The protein below binds the small molecule below.
Small molecule (SMILES): CC(C)CCC[C@@H](C)[C@H]1CC[C@H]2[C@@H]3CC=C4C[C@@H](O)CC[C@]4(C)[C@H]3CC[C@]12C

Binding-site contacts:
Ligand atom O1 contacts residue CYS364 of chain 1.A at 3.7 Å.
Ligand atom C24 contacts residue LEU196 of chain 1.A at 4.5 Å (hydrophobic).
Ligand atom C23 contacts residue LEU196 of chain 1.A at 4.3 Å (hydrophobic).
Ligand atom C2 contacts residue OLC1 of chain 1.DA at 3.8 Å.
Ligand atom C4 contacts residue PHE360 of chain 1.A at 3.8 Å (hydrophobic).
Ligand atom C19 contacts residue PHE360 of chain 1.A at 3.7 Å (hydrophobic).
Ligand atom C6 contacts residue PHE360 of chain 1.A at 3.6 Å (hydrophobic).
Ligand atom C21 contacts residue PHE191 of chain 1.A at 4.1 Å (hydrophobic).
Ligand atom C1 contacts residue OLC1 of chain 1.DA at 3.6 Å.
Ligand atom C8 contacts residue PHE360 of chain 1.A at 4.1 Å (hydrophobic).
Ligand atom C10 contacts residue PHE360 of chain 1.A at 4.5 Å (hydrophobic).
Ligand atom C5 contacts residue PHE360 of chain 1.A at 3.8 Å (hydrophobic).
Ligand atom C11 contacts residue PHE363 of chain 1.A at 4.0 Å (hydrophobic).
Ligand atom C1 contacts residue PHE363 of chain 1.A at 3.7 Å (hydrophobic).
Ligand atom C19 contacts residue CYS359 of chain 1.A at 3.7 Å (hydrophobic).
Ligand atom C19 contacts residue PHE363 of chain 1.A at 4.2 Å (hydrophobic).
Ligand atom C18 contacts residue CYS359 of chain 1.A at 3.7 Å (hydrophobic).
Ligand atom C21 contacts residue PHE192 of chain 1.A at 4.2 Å (hydrophobic).
Ligand atom C7 contacts residue PHE360 of chain 1.A at 3.8 Å (hydrophobic).
Ligand atom C2 contacts residue PHE363 of chain 1.A at 3.6 Å (hydrophobic).
Ligand atom C3 contacts residue CYS364 of chain 1.A at 4.5 Å (hydrophobic).
Ligand atom C27 contacts residue OLC1 of chain 1.DA at 3.9 Å.
Ligand atom C12 contacts residue CYS359 of chain 1.A at 4.4 Å (hydrophobic).
Ligand atom C11 contacts residue CYS359 of chain 1.A at 4.0 Å (hydrophobic).
Ligand atom C2 contacts residue CYS364 of chain 1.A at 4.4 Å (hydrophobic).
Ligand atom C27 contacts residue LEU196 of chain 1.A at 4.0 Å (hydrophobic).
Ligand atom C12 contacts residue OLC1 of chain 1.DA at 3.8 Å.
Ligand atom C21 contacts residue OLC1 of chain 1.DA at 4.3 Å.
Ligand atom C18 contacts residue ILE356 of chain 1.A at 3.9 Å (hydrophobic).
Ligand atom C11 contacts residue OLC1 of chain 1.DA at 3.8 Å.

Sequence of chain 1.A:
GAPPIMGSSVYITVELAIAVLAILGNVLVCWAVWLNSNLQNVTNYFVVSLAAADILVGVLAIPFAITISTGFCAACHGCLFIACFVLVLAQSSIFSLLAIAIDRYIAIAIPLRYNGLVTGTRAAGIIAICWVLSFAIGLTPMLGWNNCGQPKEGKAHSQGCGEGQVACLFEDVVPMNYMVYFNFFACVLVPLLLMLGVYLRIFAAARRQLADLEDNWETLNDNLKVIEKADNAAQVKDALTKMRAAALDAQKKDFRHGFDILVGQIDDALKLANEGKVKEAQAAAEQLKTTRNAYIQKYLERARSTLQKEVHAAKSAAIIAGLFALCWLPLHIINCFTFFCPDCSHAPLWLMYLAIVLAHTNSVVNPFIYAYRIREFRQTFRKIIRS